Binding-site contacts:
Ligand atom O5 contacts residue ASN709 of chain 1.B at 2.5 Å (h-bond).
Ligand atom C6 contacts residue ASP796 of chain 1.C at 4.0 Å.
Ligand atom C4 contacts residue ASP796 of chain 1.C at 4.5 Å.
Ligand atom C8 contacts residue ASN710 of chain 1.B at 3.9 Å.
Ligand atom C5 contacts residue ASN709 of chain 1.B at 3.7 Å.
Ligand atom C1 contacts residue ASN709 of chain 1.B at 1.4 Å.
Ligand atom N2 contacts residue ASN709 of chain 1.B at 2.9 Å (h-bond).
Ligand atom O7 contacts residue ASN709 of chain 1.B at 4.0 Å.
Ligand atom C3 contacts residue ASN709 of chain 1.B at 3.8 Å.
Ligand atom C2 contacts residue ASN709 of chain 1.B at 2.6 Å.
Ligand atom C4 contacts residue ASN709 of chain 1.B at 4.3 Å.
Ligand atom C8 contacts residue GLY1131 of chain 1.B at 4.5 Å.
Ligand atom C7 contacts residue ASN709 of chain 1.B at 3.9 Å.

A small-molecule ligand and the protein it binds are described below.
Small molecule (SMILES): CC(=O)N[C@@H]1[C@@H](O)[C@H](O)[C@@H](CO)O[C@H]1O

Sequence of chain 1.C:
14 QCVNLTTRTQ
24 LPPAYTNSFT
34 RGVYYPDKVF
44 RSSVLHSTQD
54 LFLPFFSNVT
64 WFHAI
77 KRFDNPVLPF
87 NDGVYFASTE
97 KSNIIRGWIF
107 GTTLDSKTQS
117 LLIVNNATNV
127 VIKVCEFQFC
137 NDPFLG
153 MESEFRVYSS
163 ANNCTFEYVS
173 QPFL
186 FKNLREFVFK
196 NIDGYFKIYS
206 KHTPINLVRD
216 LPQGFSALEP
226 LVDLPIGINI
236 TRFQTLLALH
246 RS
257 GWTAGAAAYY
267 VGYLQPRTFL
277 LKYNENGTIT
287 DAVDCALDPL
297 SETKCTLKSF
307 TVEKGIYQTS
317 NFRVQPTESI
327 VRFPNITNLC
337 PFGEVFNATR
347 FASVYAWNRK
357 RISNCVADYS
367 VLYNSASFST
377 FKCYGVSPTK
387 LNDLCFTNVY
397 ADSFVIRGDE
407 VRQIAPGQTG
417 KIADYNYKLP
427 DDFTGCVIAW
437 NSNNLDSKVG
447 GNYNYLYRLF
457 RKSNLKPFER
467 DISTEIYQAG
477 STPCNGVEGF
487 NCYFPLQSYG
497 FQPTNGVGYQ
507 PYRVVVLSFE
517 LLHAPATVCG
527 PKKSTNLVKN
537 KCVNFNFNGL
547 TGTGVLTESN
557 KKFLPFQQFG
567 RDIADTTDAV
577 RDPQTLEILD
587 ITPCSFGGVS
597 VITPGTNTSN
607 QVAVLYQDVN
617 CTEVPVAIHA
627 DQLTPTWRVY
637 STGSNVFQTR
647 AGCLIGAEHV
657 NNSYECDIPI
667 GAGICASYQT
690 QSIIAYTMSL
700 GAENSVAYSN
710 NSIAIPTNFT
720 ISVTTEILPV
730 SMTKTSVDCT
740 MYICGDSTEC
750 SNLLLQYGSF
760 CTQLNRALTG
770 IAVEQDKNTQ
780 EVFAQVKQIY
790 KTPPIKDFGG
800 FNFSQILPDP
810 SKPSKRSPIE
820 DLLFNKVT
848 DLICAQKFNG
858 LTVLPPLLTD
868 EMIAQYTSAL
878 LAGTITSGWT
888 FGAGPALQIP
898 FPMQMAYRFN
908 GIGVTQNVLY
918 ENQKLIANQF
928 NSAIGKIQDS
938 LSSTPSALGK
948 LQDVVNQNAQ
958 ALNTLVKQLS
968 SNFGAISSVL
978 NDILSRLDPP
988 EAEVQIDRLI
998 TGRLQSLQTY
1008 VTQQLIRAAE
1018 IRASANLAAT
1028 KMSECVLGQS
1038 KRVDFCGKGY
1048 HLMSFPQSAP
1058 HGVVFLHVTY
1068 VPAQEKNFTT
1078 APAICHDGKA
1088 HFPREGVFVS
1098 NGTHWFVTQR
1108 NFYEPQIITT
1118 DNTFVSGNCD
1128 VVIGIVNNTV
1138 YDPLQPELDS

Sequence of chain 1.B:
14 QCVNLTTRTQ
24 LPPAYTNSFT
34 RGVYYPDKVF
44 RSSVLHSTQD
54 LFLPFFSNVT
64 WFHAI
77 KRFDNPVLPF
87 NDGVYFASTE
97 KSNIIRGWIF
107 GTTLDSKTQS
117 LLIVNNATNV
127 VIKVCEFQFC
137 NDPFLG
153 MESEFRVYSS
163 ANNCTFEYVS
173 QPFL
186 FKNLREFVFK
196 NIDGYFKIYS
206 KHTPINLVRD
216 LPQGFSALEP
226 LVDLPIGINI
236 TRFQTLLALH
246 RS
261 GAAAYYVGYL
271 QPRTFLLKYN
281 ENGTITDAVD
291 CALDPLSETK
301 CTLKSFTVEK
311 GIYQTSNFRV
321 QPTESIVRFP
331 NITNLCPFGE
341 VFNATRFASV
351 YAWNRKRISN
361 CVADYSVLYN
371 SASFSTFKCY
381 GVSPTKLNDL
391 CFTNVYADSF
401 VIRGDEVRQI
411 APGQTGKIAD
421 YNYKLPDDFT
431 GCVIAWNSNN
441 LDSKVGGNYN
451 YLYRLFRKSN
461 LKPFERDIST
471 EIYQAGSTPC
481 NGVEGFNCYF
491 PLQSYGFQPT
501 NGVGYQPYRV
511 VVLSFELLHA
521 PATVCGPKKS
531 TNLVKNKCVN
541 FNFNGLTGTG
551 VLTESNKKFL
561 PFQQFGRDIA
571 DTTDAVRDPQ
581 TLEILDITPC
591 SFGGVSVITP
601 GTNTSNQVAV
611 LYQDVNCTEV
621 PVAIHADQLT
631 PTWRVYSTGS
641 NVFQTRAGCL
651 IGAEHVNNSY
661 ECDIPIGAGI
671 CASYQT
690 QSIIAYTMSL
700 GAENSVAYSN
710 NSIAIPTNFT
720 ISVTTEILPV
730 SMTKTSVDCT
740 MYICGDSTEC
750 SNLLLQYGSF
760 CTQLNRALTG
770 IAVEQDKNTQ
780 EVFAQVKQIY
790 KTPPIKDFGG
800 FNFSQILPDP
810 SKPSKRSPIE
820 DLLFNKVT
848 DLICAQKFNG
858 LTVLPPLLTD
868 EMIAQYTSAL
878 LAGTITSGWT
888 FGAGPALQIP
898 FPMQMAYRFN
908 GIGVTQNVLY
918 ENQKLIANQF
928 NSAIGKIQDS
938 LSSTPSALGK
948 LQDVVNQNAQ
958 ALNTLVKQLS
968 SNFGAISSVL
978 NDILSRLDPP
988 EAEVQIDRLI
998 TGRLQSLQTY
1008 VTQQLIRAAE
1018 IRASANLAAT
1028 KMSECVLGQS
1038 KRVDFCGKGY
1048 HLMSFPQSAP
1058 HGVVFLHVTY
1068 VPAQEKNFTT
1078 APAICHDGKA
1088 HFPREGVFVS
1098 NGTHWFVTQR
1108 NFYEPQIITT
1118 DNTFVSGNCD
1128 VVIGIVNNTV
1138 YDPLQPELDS